Binding-site contacts:
Ligand atom C17 contacts residue SER131 of chain 1.A at 3.4 Å.
Ligand atom C11 contacts residue SER131 of chain 1.A at 3.5 Å.
Ligand atom C5 contacts residue THR134 of chain 1.C at 3.8 Å.
Ligand atom C4 contacts residue THR134 of chain 1.A at 3.4 Å.
Ligand atom C3 contacts residue SER131 of chain 1.A at 3.5 Å.
Ligand atom C4 contacts residue SER131 of chain 1.A at 3.5 Å.
Ligand atom C17 contacts residue 3R51 of chain 1.O at 4.0 Å.
Ligand atom C7 contacts residue THR134 of chain 1.C at 3.7 Å.
Ligand atom C11 contacts residue 3R51 of chain 1.O at 3.9 Å.
Ligand atom C15 contacts residue PRO77 of chain 1.A at 3.3 Å (hydrophobic).
Ligand atom C4 contacts residue ALA130 of chain 1.A at 3.9 Å (hydrophobic).
Ligand atom C3 contacts residue THR134 of chain 1.C at 3.9 Å.
Ligand atom C6 contacts residue THR134 of chain 1.C at 3.7 Å.
Ligand atom C7 contacts residue SER138 of chain 1.C at 3.6 Å.
Ligand atom N14 contacts residue VAL1 of chain 1.C at 3.7 Å.
Ligand atom C2 contacts residue VAL1 of chain 1.A at 2.5 Å (hydrophobic).
Ligand atom C5 contacts residue THR134 of chain 1.A at 3.5 Å.
Ligand atom C15 contacts residue 3R51 of chain 1.O at 4.0 Å.
Ligand atom C7 contacts residue VAL1 of chain 1.A at 2.9 Å (hydrophobic).
Ligand atom C12 contacts residue SER131 of chain 1.A at 4.0 Å.
Ligand atom C5 contacts residue ALA130 of chain 1.A at 3.7 Å (hydrophobic).
Ligand atom C5 contacts residue SER131 of chain 1.A at 3.9 Å.
Ligand atom C12 contacts residue 3R51 of chain 1.O at 3.5 Å.
Ligand atom C13 contacts residue 3R51 of chain 1.O at 3.4 Å.
Ligand atom N14 contacts residue PRO77 of chain 1.A at 3.7 Å.
Ligand atom C2 contacts residue THR134 of chain 1.C at 3.8 Å.
Ligand atom C1 contacts residue VAL1 of chain 1.A at 1.4 Å (hydrophobic).
Ligand atom C11 contacts residue THR134 of chain 1.A at 3.9 Å.
Ligand atom C9 contacts residue ALA130 of chain 1.A at 3.9 Å (hydrophobic).
Ligand atom O8 contacts residue ALA130 of chain 1.A at 3.7 Å.
Ligand atom C1 contacts residue LEU2 of chain 1.A at 3.8 Å (hydrophobic).
Ligand atom C3 contacts residue VAL1 of chain 1.A at 3.7 Å (hydrophobic).
Ligand atom O10 contacts residue SER131 of chain 1.A at 3.2 Å (h-bond).
Ligand atom C9 contacts residue LYS127 of chain 1.A at 3.8 Å.
Ligand atom C2 contacts residue SER131 of chain 1.A at 3.9 Å.
Ligand atom O10 contacts residue 3R51 of chain 1.O at 3.6 Å.
Ligand atom C4 contacts residue THR134 of chain 1.C at 3.9 Å.
Ligand atom N14 contacts residue 3R51 of chain 1.O at 3.8 Å.
Ligand atom C13 contacts residue VAL1 of chain 1.C at 3.6 Å (hydrophobic).
Ligand atom C16 contacts residue PRO77 of chain 1.A at 3.9 Å (hydrophobic).

Sequence of chain 1.A:
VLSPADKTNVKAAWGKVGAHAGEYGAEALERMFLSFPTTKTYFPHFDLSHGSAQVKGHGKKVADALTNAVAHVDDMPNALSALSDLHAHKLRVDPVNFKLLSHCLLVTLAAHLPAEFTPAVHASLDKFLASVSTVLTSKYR

A small-molecule ligand and the protein it binds are described below.
Small molecule (SMILES): COc1ccc(OCc2cccnc2)c(C=O)c1

Sequence of chain 1.C:
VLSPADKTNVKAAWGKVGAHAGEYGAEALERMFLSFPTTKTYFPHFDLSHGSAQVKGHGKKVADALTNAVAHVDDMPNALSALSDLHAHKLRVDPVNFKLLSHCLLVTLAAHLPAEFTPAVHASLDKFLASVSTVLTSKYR